Sequence of chain 53.D:
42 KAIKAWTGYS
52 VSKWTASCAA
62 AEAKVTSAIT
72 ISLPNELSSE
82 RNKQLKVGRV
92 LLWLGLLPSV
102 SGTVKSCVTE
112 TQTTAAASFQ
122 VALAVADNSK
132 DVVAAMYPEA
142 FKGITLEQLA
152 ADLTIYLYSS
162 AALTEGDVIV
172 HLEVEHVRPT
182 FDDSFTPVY

Sequence of chain 53.E:
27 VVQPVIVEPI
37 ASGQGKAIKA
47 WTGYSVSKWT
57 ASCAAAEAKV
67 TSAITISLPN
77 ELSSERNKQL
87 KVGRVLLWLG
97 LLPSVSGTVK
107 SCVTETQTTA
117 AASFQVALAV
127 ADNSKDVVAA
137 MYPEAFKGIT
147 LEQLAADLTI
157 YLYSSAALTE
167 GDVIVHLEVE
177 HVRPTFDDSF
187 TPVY

Binding-site contacts:
Ligand atom N9 contacts residue TRP47 of chain 53.D at 3.9 Å.
Ligand atom N3 contacts residue TRP47 of chain 53.D at 4.1 Å.
Ligand atom C2 contacts residue TRP47 of chain 53.D at 4.2 Å (hydrophobic).
Ligand atom C5 contacts residue TRP47 of chain 53.D at 3.8 Å (hydrophobic).
Ligand atom O4' contacts residue LYS143 of chain 53.D at 4.1 Å.
Ligand atom C6 contacts residue THR48 of chain 53.D at 4.2 Å.
Ligand atom N6 contacts residue THR48 of chain 53.D at 3.3 Å (h-bond).
Ligand atom C5' contacts residue VAL178 of chain 53.E at 4.5 Å (hydrophobic).
Ligand atom N7 contacts residue TRP47 of chain 53.D at 3.7 Å.
Ligand atom C4 contacts residue TRP47 of chain 53.D at 3.9 Å (hydrophobic).
Ligand atom OP2 contacts residue GLY49 of chain 53.E at 4.2 Å.
Ligand atom C6 contacts residue TRP47 of chain 53.D at 3.9 Å (hydrophobic).
Ligand atom OP2 contacts residue VAL178 of chain 53.E at 4.5 Å.
Ligand atom C8 contacts residue TRP47 of chain 53.D at 3.8 Å (hydrophobic).
Ligand atom N6 contacts residue TYR50 of chain 53.D at 4.2 Å.
Ligand atom N1 contacts residue THR48 of chain 53.D at 4.0 Å.
Ligand atom N1 contacts residue TRP47 of chain 53.D at 4.3 Å.
Ligand atom O4' contacts residue TRP47 of chain 53.D at 4.1 Å.
Ligand atom C1' contacts residue TRP47 of chain 53.D at 4.3 Å (hydrophobic).
Ligand atom N6 contacts residue TRP47 of chain 53.D at 3.8 Å.

The protein below binds the small molecule below.
Small molecule (SMILES): Nc1ncnc2c1ncn2[C@@H]1O[C@H](COO[C@@H]2C[C@@H](CO[P](=O)(O)O[C@H]3[C@@H](O)[C@H](n4cnc5c(N)ncnc54)O[C@@H]3COP(=O)=O)O[C@H]2n2ccc(=O)[nH]c2=O)[C@@H](OOP(O)OC[C@H]2O[C@@H](n3ccc(=O)[nH]c3=O)[C@H](O)[C@@H]2O)[C@H]1O.Op1oo1